Sequence of chain 1.B:
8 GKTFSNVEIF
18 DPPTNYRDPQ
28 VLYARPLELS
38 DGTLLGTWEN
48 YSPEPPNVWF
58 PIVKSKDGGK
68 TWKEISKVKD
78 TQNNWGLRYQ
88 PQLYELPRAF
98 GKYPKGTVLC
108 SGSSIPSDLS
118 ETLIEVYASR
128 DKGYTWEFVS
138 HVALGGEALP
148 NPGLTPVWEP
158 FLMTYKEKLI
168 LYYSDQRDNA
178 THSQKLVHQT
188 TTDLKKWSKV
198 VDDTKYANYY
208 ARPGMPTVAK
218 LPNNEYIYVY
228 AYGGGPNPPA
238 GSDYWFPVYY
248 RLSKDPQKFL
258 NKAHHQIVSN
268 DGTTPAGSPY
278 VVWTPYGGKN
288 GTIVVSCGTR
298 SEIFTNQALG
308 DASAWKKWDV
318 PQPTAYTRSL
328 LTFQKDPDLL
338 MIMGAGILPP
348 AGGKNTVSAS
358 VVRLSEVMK

The protein below binds the small molecule below.
Small molecule (SMILES): OC[C@@H]1NC[C@H](O)[C@H]1O

Binding-site contacts:
Ligand atom C5' contacts residue PRO147 of chain 1.B at 4.3 Å (hydrophobic).
Ligand atom N4' contacts residue TYR323 of chain 1.B at 3.2 Å (h-bond).
Ligand atom C1' contacts residue MET212 of chain 1.B at 3.5 Å (hydrophobic).
Ligand atom O2' contacts residue SER171 of chain 1.B at 3.7 Å.
Ligand atom C4' contacts residue GLU156 of chain 1.B at 3.4 Å.
Ligand atom O3' contacts residue TRP155 of chain 1.B at 3.0 Å (h-bond).
Ligand atom N4' contacts residue MET212 of chain 1.B at 4.0 Å.
Ligand atom N4' contacts residue GLU156 of chain 1.B at 3.0 Å (salt-bridge).
Ligand atom O3' contacts residue PRO147 of chain 1.B at 3.8 Å.
Ligand atom C3' contacts residue ARG209 of chain 1.B at 4.3 Å.
Ligand atom N4' contacts residue AHR1 of chain 1.H at 4.3 Å.
Ligand atom O5' contacts residue TRP155 of chain 1.B at 4.3 Å.
Ligand atom C1' contacts residue GLU156 of chain 1.B at 3.5 Å.
Ligand atom C3' contacts residue GLN181 of chain 1.B at 3.7 Å.
Ligand atom C4' contacts residue TRP155 of chain 1.B at 4.5 Å (hydrophobic).
Ligand atom C1' contacts residue TYR323 of chain 1.B at 4.1 Å (hydrophobic).
Ligand atom O5' contacts residue TYR323 of chain 1.B at 4.3 Å.
Ligand atom O2' contacts residue MET212 of chain 1.B at 3.5 Å.
Ligand atom O3' contacts residue GLN173 of chain 1.B at 3.7 Å.
Ligand atom C5' contacts residue GLN87 of chain 1.B at 4.3 Å.
Ligand atom O5' contacts residue GLU156 of chain 1.B at 4.5 Å.
Ligand atom C4' contacts residue TYR323 of chain 1.B at 4.4 Å (hydrophobic).
Ligand atom O5' contacts residue PRO147 of chain 1.B at 4.0 Å.
Ligand atom O2' contacts residue GLN181 of chain 1.B at 2.9 Å (h-bond).
Ligand atom C4' contacts residue AHR1 of chain 1.H at 3.6 Å.
Ligand atom C3' contacts residue TRP155 of chain 1.B at 3.8 Å (hydrophobic).
Ligand atom O3' contacts residue GLN181 of chain 1.B at 2.9 Å (h-bond).
Ligand atom C5' contacts residue TYR323 of chain 1.B at 4.4 Å (hydrophobic).
Ligand atom O3' contacts residue ARG209 of chain 1.B at 3.0 Å (salt-bridge).
Ligand atom O2' contacts residue GLU156 of chain 1.B at 2.7 Å (salt-bridge).
Ligand atom C3' contacts residue GLU156 of chain 1.B at 3.3 Å.
Ligand atom O5' contacts residue AHR1 of chain 1.H at 1.4 Å.
Ligand atom C5' contacts residue AHR1 of chain 1.H at 2.3 Å.
Ligand atom C2' contacts residue MET212 of chain 1.B at 4.2 Å (hydrophobic).
Ligand atom C5' contacts residue TRP155 of chain 1.B at 3.8 Å (hydrophobic).
Ligand atom C2' contacts residue GLN181 of chain 1.B at 3.5 Å.
Ligand atom C5' contacts residue GLU156 of chain 1.B at 3.3 Å.
Ligand atom C2' contacts residue GLU156 of chain 1.B at 3.7 Å.
Ligand atom C4' contacts residue PRO147 of chain 1.B at 4.0 Å (hydrophobic).
Ligand atom O2' contacts residue GLY211 of chain 1.B at 3.5 Å.